A small-molecule ligand and the protein it binds are described below.
Small molecule (SMILES): Nc1ncnc2c1ncn2[C@@H]1O[C@H](COP(=O)(O)OP(=O)(O)OP(O)(O)=S)[C@@H](O)[C@H]1O

Sequence of chain 3.A:
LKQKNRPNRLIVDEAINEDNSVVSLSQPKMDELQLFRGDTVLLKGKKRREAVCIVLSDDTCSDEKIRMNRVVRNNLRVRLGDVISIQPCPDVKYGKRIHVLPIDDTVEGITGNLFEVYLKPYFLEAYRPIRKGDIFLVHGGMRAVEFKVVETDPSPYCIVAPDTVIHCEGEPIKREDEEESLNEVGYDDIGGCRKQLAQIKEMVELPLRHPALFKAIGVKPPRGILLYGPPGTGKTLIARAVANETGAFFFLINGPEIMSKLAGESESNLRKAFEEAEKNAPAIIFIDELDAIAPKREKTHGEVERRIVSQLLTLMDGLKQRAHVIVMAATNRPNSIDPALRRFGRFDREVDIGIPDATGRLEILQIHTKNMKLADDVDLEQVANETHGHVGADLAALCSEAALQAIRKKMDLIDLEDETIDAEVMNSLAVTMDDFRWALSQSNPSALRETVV

Binding-site contacts:
Ligand atom N7 contacts residue GLY408 of chain 3.A at 3.5 Å.
Ligand atom C2 contacts residue LEU253 of chain 3.A at 3.5 Å (hydrophobic).
Ligand atom N6 contacts residue GLY207 of chain 3.A at 2.8 Å (h-bond).
Ligand atom O2B contacts residue THR252 of chain 3.A at 2.9 Å (h-bond).
Ligand atom O3B contacts residue GLY248 of chain 3.A at 3.0 Å (h-bond).
Ligand atom PB contacts residue MG1 of chain 3.D at 3.2 Å.
Ligand atom N9 contacts residue GLY408 of chain 3.A at 3.5 Å.
Ligand atom N1 contacts residue GLY207 of chain 3.A at 2.9 Å (h-bond).
Ligand atom N7 contacts residue THR249 of chain 3.A at 3.3 Å (h-bond).
Ligand atom C2 contacts residue ASP205 of chain 3.A at 3.4 Å.
Ligand atom O3G contacts residue ASN348 of chain 3.A at 3.1 Å (h-bond).
Ligand atom O1B contacts residue GLY250 of chain 3.A at 2.8 Å (h-bond).
Ligand atom O1B contacts residue THR249 of chain 3.A at 3.0 Å (h-bond).
Ligand atom O1A contacts residue THR252 of chain 3.A at 3.3 Å (h-bond).
Ligand atom O2B contacts residue MG1 of chain 3.D at 2.0 Å.
Ligand atom PB contacts residue LYS251 of chain 3.A at 3.6 Å.
Ligand atom N3 contacts residue LEU253 of chain 3.A at 3.5 Å.
Ligand atom C6 contacts residue GLY207 of chain 3.A at 3.6 Å.
Ligand atom O1A contacts residue GLY250 of chain 3.A at 3.1 Å.
Ligand atom O1A contacts residue LEU253 of chain 3.A at 2.9 Å (h-bond).
Ligand atom O1B contacts residue GLY248 of chain 3.A at 3.6 Å (h-bond).
Ligand atom O3A contacts residue GLY248 of chain 3.A at 3.4 Å.
Ligand atom O3B contacts residue MG1 of chain 3.D at 3.3 Å.
Ligand atom O2' contacts residue HIS384 of chain 3.A at 2.5 Å (h-bond).
Ligand atom O2G contacts residue MG1 of chain 3.D at 2.1 Å.
Ligand atom O4' contacts residue ALA409 of chain 3.A at 3.2 Å.
Ligand atom C8 contacts residue ALA409 of chain 3.A at 3.6 Å (hydrophobic).
Ligand atom PG contacts residue MG1 of chain 3.D at 3.2 Å.
Ligand atom C8 contacts residue GLY248 of chain 3.A at 3.4 Å.
Ligand atom O2A contacts residue THR252 of chain 3.A at 3.6 Å.
Ligand atom O1A contacts residue LYS251 of chain 3.A at 3.5 Å (salt-bridge).
Ligand atom C4 contacts residue LEU253 of chain 3.A at 3.5 Å (hydrophobic).
Ligand atom O3G contacts residue LYS251 of chain 3.A at 2.9 Å (salt-bridge).
Ligand atom O1B contacts residue LYS251 of chain 3.A at 3.0 Å (salt-bridge).
Ligand atom C8 contacts residue GLY408 of chain 3.A at 3.4 Å.
Ligand atom C2' contacts residue HIS384 of chain 3.A at 3.4 Å.
Ligand atom C5 contacts residue LEU253 of chain 3.A at 3.6 Å (hydrophobic).
Ligand atom N7 contacts residue GLY250 of chain 3.A at 3.2 Å.
Ligand atom N3 contacts residue HIS384 of chain 3.A at 3.0 Å.
Ligand atom N6 contacts residue THR249 of chain 3.A at 3.5 Å (h-bond).

Sequence of chain 3.B:
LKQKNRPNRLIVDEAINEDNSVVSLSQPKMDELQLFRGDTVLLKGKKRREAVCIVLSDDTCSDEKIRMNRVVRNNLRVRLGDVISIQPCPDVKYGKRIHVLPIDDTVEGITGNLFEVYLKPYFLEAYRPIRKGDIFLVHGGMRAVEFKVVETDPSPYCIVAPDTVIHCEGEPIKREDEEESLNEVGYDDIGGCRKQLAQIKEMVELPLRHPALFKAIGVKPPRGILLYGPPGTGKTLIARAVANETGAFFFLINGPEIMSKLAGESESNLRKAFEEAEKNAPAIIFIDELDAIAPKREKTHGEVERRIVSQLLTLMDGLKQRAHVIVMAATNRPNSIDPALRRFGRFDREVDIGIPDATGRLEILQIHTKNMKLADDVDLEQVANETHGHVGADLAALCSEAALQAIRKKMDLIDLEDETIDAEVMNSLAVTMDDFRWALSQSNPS